Sequence of chain 1.A:
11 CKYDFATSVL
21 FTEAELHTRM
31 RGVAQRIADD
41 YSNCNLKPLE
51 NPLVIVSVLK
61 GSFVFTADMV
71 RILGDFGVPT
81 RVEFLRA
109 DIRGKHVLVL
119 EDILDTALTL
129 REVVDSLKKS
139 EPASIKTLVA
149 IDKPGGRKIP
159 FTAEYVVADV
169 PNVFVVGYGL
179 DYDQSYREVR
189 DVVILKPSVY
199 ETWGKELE

Binding-site contacts:
Ligand atom C2 contacts residue PHE172 of chain 1.A at 3.4 Å (hydrophobic).
Ligand atom OAH contacts residue ASP179 of chain 1.A at 2.9 Å (salt-bridge).
Ligand atom OAE contacts residue THR124 of chain 1.A at 2.6 Å (h-bond).
Ligand atom OAD contacts residue ARG185 of chain 1.A at 3.5 Å (salt-bridge).
Ligand atom N1 contacts residue VAL173 of chain 1.A at 2.5 Å (h-bond).
Ligand atom C6 contacts residue VAL173 of chain 1.A at 3.7 Å (hydrophobic).
Ligand atom OAT contacts residue MG1 of chain 1.F at 3.4 Å.
Ligand atom OAD contacts residue LYS60 of chain 1.A at 3.0 Å (salt-bridge).
Ligand atom OAF contacts residue THR124 of chain 1.A at 3.3 Å (h-bond).
Ligand atom C6 contacts residue LYS151 of chain 1.A at 3.7 Å.
Ligand atom O6 contacts residue PHE172 of chain 1.A at 3.5 Å.
Ligand atom OAH contacts residue ARG185 of chain 1.A at 3.1 Å (salt-bridge).
Ligand atom OAE contacts residue ASP123 of chain 1.A at 3.4 Å.
Ligand atom PBA contacts residue THR124 of chain 1.A at 3.3 Å.
Ligand atom OAC contacts residue ASP123 of chain 1.A at 2.9 Å (salt-bridge).
Ligand atom OAF contacts residue THR127 of chain 1.A at 2.6 Å (h-bond).
Ligand atom C2 contacts residue VAL173 of chain 1.A at 3.2 Å (hydrophobic).
Ligand atom OAG contacts residue GLY61 of chain 1.A at 2.8 Å (h-bond).
Ligand atom OAH contacts residue MG1 of chain 1.F at 2.2 Å.
Ligand atom N1 contacts residue PHE172 of chain 1.A at 3.3 Å.
Ligand atom N7 contacts residue ASP123 of chain 1.A at 3.7 Å.
Ligand atom OAF contacts residue LEU126 of chain 1.A at 3.5 Å (h-bond).
Ligand atom OAC contacts residue ALA125 of chain 1.A at 2.8 Å (h-bond).
Ligand atom OAG contacts residue ARG185 of chain 1.A at 3.7 Å.
Ligand atom OAG contacts residue LYS60 of chain 1.A at 3.4 Å (salt-bridge).
Ligand atom N2 contacts residue VAL173 of chain 1.A at 3.1 Å (h-bond).
Ligand atom O6 contacts residue VAL173 of chain 1.A at 3.1 Å (h-bond).
Ligand atom CAL contacts residue ILE121 of chain 1.A at 3.5 Å (hydrophobic).
Ligand atom O6 contacts residue LYS151 of chain 1.A at 2.9 Å (salt-bridge).
Ligand atom N7 contacts residue LYS151 of chain 1.A at 3.2 Å (salt-bridge).
Ligand atom N2 contacts residue LEU178 of chain 1.A at 3.6 Å.
Ligand atom O6 contacts residue VAL171 of chain 1.A at 3.5 Å (h-bond).
Ligand atom C6 contacts residue PHE172 of chain 1.A at 3.5 Å (hydrophobic).
Ligand atom N2 contacts residue PHE172 of chain 1.A at 3.5 Å.
Ligand atom OAG contacts residue MG1 of chain 1.G at 2.6 Å.
Ligand atom N2 contacts residue ASP179 of chain 1.A at 2.6 Å (salt-bridge).
Ligand atom OAC contacts residue THR124 of chain 1.A at 3.3 Å (h-bond).
Ligand atom C8 contacts residue ASP123 of chain 1.A at 3.3 Å.
Ligand atom C5 contacts residue LYS151 of chain 1.A at 3.8 Å.
Ligand atom PBB contacts residue MG1 of chain 1.F at 3.6 Å.

The protein below binds the small molecule below.
Small molecule (SMILES): Nc1nc2c(ncn2CCN(/C=C/P(=O)(O)O)CCOCP(=O)(O)O)c(=O)[nH]1